This protein binds this small molecule.
Small molecule (SMILES): Cc1ccncc1NC(=O)CCc1cccc(F)c1

Sequence of chain 2.A:
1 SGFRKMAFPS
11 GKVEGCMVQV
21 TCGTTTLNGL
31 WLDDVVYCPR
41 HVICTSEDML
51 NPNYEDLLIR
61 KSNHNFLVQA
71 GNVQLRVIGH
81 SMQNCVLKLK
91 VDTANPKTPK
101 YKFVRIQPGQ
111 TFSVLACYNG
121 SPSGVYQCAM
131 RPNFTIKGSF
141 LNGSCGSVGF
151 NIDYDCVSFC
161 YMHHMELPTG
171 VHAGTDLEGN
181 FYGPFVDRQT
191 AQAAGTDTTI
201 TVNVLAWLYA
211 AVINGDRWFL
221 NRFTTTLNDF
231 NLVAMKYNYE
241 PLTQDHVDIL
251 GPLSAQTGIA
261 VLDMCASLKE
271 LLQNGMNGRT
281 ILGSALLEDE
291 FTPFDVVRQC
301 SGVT

Binding-site contacts:
Ligand atom C3 contacts residue HIS163 of chain 2.A at 4.0 Å.
Ligand atom C4 contacts residue HIS163 of chain 2.A at 3.3 Å.
Ligand atom C2 contacts residue PHE140 of chain 2.A at 3.8 Å (hydrophobic).
Ligand atom C4 contacts residue MET165 of chain 2.A at 3.9 Å (hydrophobic).
Ligand atom C11 contacts residue ASP187 of chain 2.A at 3.2 Å.
Ligand atom F contacts residue MET49 of chain 2.A at 3.5 Å.
Ligand atom N contacts residue GLU166 of chain 2.A at 3.7 Å.
Ligand atom C2 contacts residue ASN142 of chain 2.A at 3.6 Å.
Ligand atom C3 contacts residue PHE140 of chain 2.A at 3.2 Å (hydrophobic).
Ligand atom C contacts residue ASN142 of chain 2.A at 3.9 Å.
Ligand atom C11 contacts residue TYR54 of chain 2.A at 3.5 Å (hydrophobic).
Ligand atom C4 contacts residue CYS145 of chain 2.A at 3.8 Å (hydrophobic).
Ligand atom C2 contacts residue GLU166 of chain 2.A at 3.5 Å.
Ligand atom N contacts residue PHE140 of chain 2.A at 3.7 Å.
Ligand atom C13 contacts residue MET49 of chain 2.A at 3.9 Å (hydrophobic).
Ligand atom C3 contacts residue GLU166 of chain 2.A at 3.6 Å.
Ligand atom C12 contacts residue ASP187 of chain 2.A at 4.0 Å.
Ligand atom C1 contacts residue ASN142 of chain 2.A at 3.9 Å.
Ligand atom N contacts residue HIS163 of chain 2.A at 2.8 Å (h-bond).
Ligand atom O contacts residue GLU166 of chain 2.A at 3.0 Å (salt-bridge).
Ligand atom C3 contacts residue LEU141 of chain 2.A at 3.7 Å (hydrophobic).
Ligand atom C7 contacts residue HIS164 of chain 2.A at 3.8 Å.
Ligand atom N1 contacts residue CYS145 of chain 2.A at 3.7 Å.
Ligand atom C6 contacts residue MET165 of chain 2.A at 4.0 Å (hydrophobic).
Ligand atom C12 contacts residue HIS41 of chain 2.A at 3.6 Å.
Ligand atom F contacts residue HIS41 of chain 2.A at 3.7 Å.
Ligand atom C12 contacts residue TYR54 of chain 2.A at 3.5 Å (hydrophobic).
Ligand atom C2 contacts residue LEU141 of chain 2.A at 3.5 Å (hydrophobic).
Ligand atom C14 contacts residue HIS41 of chain 2.A at 3.8 Å.
Ligand atom C6 contacts residue HIS164 of chain 2.A at 3.8 Å.
Ligand atom C10 contacts residue ASP187 of chain 2.A at 3.9 Å.
Ligand atom O contacts residue MET165 of chain 2.A at 3.4 Å.
Ligand atom C6 contacts residue GLU166 of chain 2.A at 4.0 Å.
Ligand atom C4 contacts residue GLU166 of chain 2.A at 3.6 Å.
Ligand atom C7 contacts residue HIS41 of chain 2.A at 4.0 Å.
Ligand atom N contacts residue SER144 of chain 2.A at 3.9 Å.
Ligand atom F contacts residue CYS44 of chain 2.A at 3.3 Å.
Ligand atom C13 contacts residue HIS41 of chain 2.A at 3.6 Å.
Ligand atom C11 contacts residue ARG188 of chain 2.A at 3.8 Å.
Ligand atom C10 contacts residue ARG188 of chain 2.A at 4.0 Å.